This small molecule binds to this protein.
Small molecule (SMILES): CC(=O)N[C@@H]1[C@@H](O)[C@H](O)[C@@H](CO)O[C@H]1O

Binding-site contacts:
Ligand atom C1 contacts residue GLN20 of chain 1.B at 3.5 Å.
Ligand atom C2 contacts residue ASN28 of chain 1.B at 2.7 Å.
Ligand atom C4 contacts residue ASN28 of chain 1.B at 4.3 Å.
Ligand atom C7 contacts residue ASN28 of chain 1.B at 4.2 Å.
Ligand atom N2 contacts residue GLN20 of chain 1.B at 4.2 Å.
Ligand atom C5 contacts residue ASN28 of chain 1.B at 3.5 Å.
Ligand atom C3 contacts residue ASN28 of chain 1.B at 3.9 Å.
Ligand atom N2 contacts residue ASN28 of chain 1.B at 3.1 Å (h-bond).
Ligand atom O6 contacts residue ASN28 of chain 1.B at 4.5 Å.
Ligand atom C1 contacts residue ASN28 of chain 1.B at 1.4 Å.
Ligand atom C8 contacts residue GLN20 of chain 1.B at 4.0 Å.
Ligand atom O5 contacts residue ASN28 of chain 1.B at 2.3 Å (h-bond).

Sequence of chain 1.B:
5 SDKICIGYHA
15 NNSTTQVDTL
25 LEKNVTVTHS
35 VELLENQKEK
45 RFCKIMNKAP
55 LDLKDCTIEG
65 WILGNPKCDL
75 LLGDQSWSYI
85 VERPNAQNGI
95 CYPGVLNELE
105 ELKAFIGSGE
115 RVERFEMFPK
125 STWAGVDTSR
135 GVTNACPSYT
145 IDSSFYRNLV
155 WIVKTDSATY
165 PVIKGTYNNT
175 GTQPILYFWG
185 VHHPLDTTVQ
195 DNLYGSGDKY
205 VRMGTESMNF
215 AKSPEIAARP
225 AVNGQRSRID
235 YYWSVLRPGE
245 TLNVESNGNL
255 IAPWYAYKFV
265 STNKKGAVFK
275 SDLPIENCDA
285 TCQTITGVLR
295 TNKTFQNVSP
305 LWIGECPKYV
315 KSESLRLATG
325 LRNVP